This small molecule binds to this protein.
Small molecule (SMILES): Nc1ccn([C@@H]2O[C@H](COP(=O)(O)O)[C@@H](O[P](=O)(O)OC[C@H]3O[C@@H](n4cnc5c(=O)nc(N)[nH]c54)[C@H](O)[C@@H]3O[P](=O)(O)OC[C@H]3O[C@@H](n4cnc5c(=O)nc(N)[nH]c54)[C@H](O)[C@@H]3O[P](=O)(O)OC[C@H]3O[C@@H](n4cnc5c(=O)nc(N)[nH]c54)[C@H](O)[C@@H]3O)[C@H]2O)c(=O)n1

Sequence of chain 1.L:
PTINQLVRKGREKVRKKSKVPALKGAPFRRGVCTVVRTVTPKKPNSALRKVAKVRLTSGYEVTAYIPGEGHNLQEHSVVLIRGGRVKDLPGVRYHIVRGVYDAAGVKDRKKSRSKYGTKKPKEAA

Binding-site contacts:
Ligand atom C2 contacts residue G11 of chain 1.W at 3.5 Å.
Ligand atom N7 contacts residue C10 of chain 1.W at 3.5 Å (h-bond).
Ligand atom N7 contacts residue G11 of chain 1.W at 4.0 Å.
Ligand atom N1 contacts residue C10 of chain 1.W at 2.8 Å (h-bond).
Ligand atom N3 contacts residue G11 of chain 1.W at 3.3 Å.
Ligand atom N4 contacts residue G11 of chain 1.W at 2.9 Å (h-bond).
Ligand atom C8 contacts residue C10 of chain 1.W at 4.3 Å.
Ligand atom O6 contacts residue C9 of chain 1.W at 2.8 Å (h-bond).
Ligand atom O6 contacts residue C10 of chain 1.W at 3.1 Å (h-bond).
Ligand atom N3 contacts residue A12 of chain 1.W at 4.1 Å.
Ligand atom O2' contacts residue PRO48 of chain 1.L at 4.4 Å.
Ligand atom C2 contacts residue G11 of chain 1.W at 3.2 Å.
Ligand atom N2 contacts residue C10 of chain 1.W at 2.5 Å (h-bond).
Ligand atom C2 contacts residue C10 of chain 1.W at 3.3 Å.
Ligand atom C8 contacts residue G11 of chain 1.W at 3.9 Å.
Ligand atom N1 contacts residue G11 of chain 1.W at 3.4 Å (h-bond).
Ligand atom O6 contacts residue G11 of chain 1.W at 3.4 Å (h-bond).
Ligand atom O2 contacts residue G11 of chain 1.W at 2.6 Å (h-bond).
Ligand atom C2 contacts residue A12 of chain 1.W at 3.8 Å.
Ligand atom N9 contacts residue G11 of chain 1.W at 3.3 Å (h-bond).
Ligand atom C5 contacts residue C10 of chain 1.W at 4.3 Å.
Ligand atom C4 contacts residue G11 of chain 1.W at 3.7 Å.
Ligand atom N1 contacts residue C9 of chain 1.W at 4.2 Å.
Ligand atom N2 contacts residue G11 of chain 1.W at 3.4 Å.
Ligand atom C4 contacts residue G11 of chain 1.W at 3.1 Å.
Ligand atom C5 contacts residue G11 of chain 1.W at 3.4 Å.
Ligand atom O4' contacts residue G11 of chain 1.W at 4.3 Å.
Ligand atom O2 contacts residue A12 of chain 1.W at 3.2 Å (h-bond).
Ligand atom C6 contacts residue C10 of chain 1.W at 3.4 Å.
Ligand atom N3 contacts residue G11 of chain 1.W at 2.8 Å (h-bond).
Ligand atom C6 contacts residue G11 of chain 1.W at 3.2 Å.
Ligand atom C1' contacts residue G11 of chain 1.W at 3.8 Å.
Ligand atom C6 contacts residue C9 of chain 1.W at 3.8 Å.